A protein and the small-molecule ligand that binds it are described below.
Small molecule (SMILES): CC(=O)c1cn(C)c2ccccc12

Binding-site contacts:
Ligand atom CAK contacts residue ASN90 of chain 1.A at 4.1 Å.
Ligand atom CAE contacts residue ILE44 of chain 1.A at 4.2 Å (hydrophobic).
Ligand atom OAC contacts residue TYR47 of chain 1.A at 4.0 Å.
Ligand atom CAF contacts residue TYR89 of chain 1.A at 4.0 Å (hydrophobic).
Ligand atom NAM contacts residue VAL96 of chain 1.A at 4.0 Å.
Ligand atom CAH contacts residue PRO32 of chain 1.A at 3.5 Å (hydrophobic).
Ligand atom NAM contacts residue LEU42 of chain 1.A at 4.1 Å.
Ligand atom CAJ contacts residue VAL96 of chain 1.A at 3.8 Å (hydrophobic).
Ligand atom CAA contacts residue PRO32 of chain 1.A at 3.8 Å (hydrophobic).
Ligand atom CAJ contacts residue VAL37 of chain 1.A at 3.8 Å (hydrophobic).
Ligand atom CAF contacts residue ASN90 of chain 1.A at 3.1 Å.
Ligand atom NAM contacts residue PRO32 of chain 1.A at 4.3 Å.
Ligand atom OAC contacts residue VAL37 of chain 1.A at 4.2 Å.
Ligand atom CAL contacts residue VAL96 of chain 1.A at 3.9 Å (hydrophobic).
Ligand atom CAI contacts residue ASN90 of chain 1.A at 3.9 Å.
Ligand atom CAG contacts residue VAL96 of chain 1.A at 4.4 Å (hydrophobic).
Ligand atom CAA contacts residue PHE33 of chain 1.A at 3.8 Å (hydrophobic).
Ligand atom CAA contacts residue VAL96 of chain 1.A at 3.9 Å (hydrophobic).
Ligand atom CAD contacts residue TYR89 of chain 1.A at 3.9 Å (hydrophobic).
Ligand atom CAD contacts residue ASN90 of chain 1.A at 3.4 Å.
Ligand atom CAF contacts residue VAL96 of chain 1.A at 4.3 Å (hydrophobic).
Ligand atom CAB contacts residue PRO32 of chain 1.A at 4.2 Å (hydrophobic).
Ligand atom CAA contacts residue VAL37 of chain 1.A at 3.6 Å (hydrophobic).
Ligand atom CAL contacts residue LEU42 of chain 1.A at 3.9 Å (hydrophobic).
Ligand atom CAF contacts residue ILE44 of chain 1.A at 4.5 Å (hydrophobic).
Ligand atom CAH contacts residue VAL96 of chain 1.A at 4.0 Å (hydrophobic).
Ligand atom OAC contacts residue VAL96 of chain 1.A at 3.8 Å.
Ligand atom CAB contacts residue LEU42 of chain 1.A at 4.2 Å (hydrophobic).
Ligand atom CAH contacts residue VAL37 of chain 1.A at 3.9 Å (hydrophobic).
Ligand atom CAD contacts residue ILE44 of chain 1.A at 4.0 Å (hydrophobic).
Ligand atom CAK contacts residue VAL96 of chain 1.A at 3.8 Å (hydrophobic).
Ligand atom OAC contacts residue ASN90 of chain 1.A at 3.0 Å (h-bond).
Ligand atom CAI contacts residue VAL96 of chain 1.A at 3.6 Å (hydrophobic).
Ligand atom CAG contacts residue LEU42 of chain 1.A at 3.7 Å (hydrophobic).
Ligand atom OAC contacts residue ALA86 of chain 1.A at 4.3 Å.
Ligand atom CAI contacts residue VAL37 of chain 1.A at 3.7 Å (hydrophobic).
Ligand atom CAE contacts residue LEU42 of chain 1.A at 4.3 Å (hydrophobic).

Sequence of chain 1.A:
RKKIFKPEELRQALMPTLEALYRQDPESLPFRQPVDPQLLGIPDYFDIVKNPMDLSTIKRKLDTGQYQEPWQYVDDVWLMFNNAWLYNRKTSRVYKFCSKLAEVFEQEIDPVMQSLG